This protein binds this small molecule.
Small molecule (SMILES): Nc1ccn([C@@H]2O[C@H](CO[P](=O)(O)O[C@H]3[C@@H](O)[C@H](n4ccc(N)nc4=O)O[C@@H]3CO[P](=O)(O)O[C@H]3[C@@H](O)[C@H](n4ccc(N)nc4=O)O[C@@H]3CO)[C@@H](O)[C@H]2O)c(=O)n1

Binding-site contacts:
Ligand atom O3' contacts residue THR13 of chain 24.D at 4.4 Å.
Ligand atom O2' contacts residue TYR111 of chain 24.D at 4.3 Å.
Ligand atom C4' contacts residue ARG12 of chain 24.D at 3.6 Å.
Ligand atom P contacts residue TYR111 of chain 24.D at 4.5 Å.
Ligand atom C2 contacts residue ARG12 of chain 24.D at 4.5 Å.
Ligand atom O4' contacts residue ARG12 of chain 24.D at 4.0 Å.
Ligand atom O2' contacts residue THR13 of chain 24.D at 3.8 Å.
Ligand atom OP1 contacts residue TYR111 of chain 24.D at 3.6 Å (h-bond).
Ligand atom O5' contacts residue ARG12 of chain 24.D at 4.1 Å.
Ligand atom O3' contacts residue TRP75 of chain 23.C at 3.6 Å.
Ligand atom O5' contacts residue LYS131 of chain 23.C at 3.3 Å.
Ligand atom P contacts residue SER73 of chain 23.C at 4.1 Å.
Ligand atom C5' contacts residue LYS131 of chain 23.C at 4.2 Å.
Ligand atom C1' contacts residue ARG12 of chain 24.D at 3.9 Å.
Ligand atom OP2 contacts residue SER73 of chain 23.C at 4.0 Å.
Ligand atom C5' contacts residue ARG12 of chain 24.D at 4.3 Å.
Ligand atom C4' contacts residue TRP75 of chain 23.C at 4.5 Å (hydrophobic).
Ligand atom OP1 contacts residue SER73 of chain 23.C at 3.2 Å (h-bond).
Ligand atom O2' contacts residue VAL14 of chain 24.D at 4.3 Å.
Ligand atom OP1 contacts residue VAL14 of chain 24.D at 3.4 Å.
Ligand atom O2' contacts residue ARG12 of chain 24.D at 3.6 Å.
Ligand atom O2 contacts residue ARG12 of chain 24.D at 3.6 Å.
Ligand atom O2' contacts residue ASP11 of chain 24.D at 3.5 Å.
Ligand atom OP1 contacts residue TRP75 of chain 23.C at 3.9 Å.
Ligand atom P contacts residue TRP75 of chain 23.C at 4.3 Å.
Ligand atom OP1 contacts residue THR176 of chain 23.C at 3.4 Å (h-bond).
Ligand atom O5' contacts residue TYR111 of chain 24.D at 4.4 Å.

Sequence of chain 23.C:
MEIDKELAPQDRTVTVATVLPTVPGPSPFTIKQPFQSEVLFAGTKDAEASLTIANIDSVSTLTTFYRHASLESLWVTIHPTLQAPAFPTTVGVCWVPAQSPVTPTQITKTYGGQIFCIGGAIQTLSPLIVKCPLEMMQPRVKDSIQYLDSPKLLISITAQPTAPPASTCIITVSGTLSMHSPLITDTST

Sequence of chain 24.D:
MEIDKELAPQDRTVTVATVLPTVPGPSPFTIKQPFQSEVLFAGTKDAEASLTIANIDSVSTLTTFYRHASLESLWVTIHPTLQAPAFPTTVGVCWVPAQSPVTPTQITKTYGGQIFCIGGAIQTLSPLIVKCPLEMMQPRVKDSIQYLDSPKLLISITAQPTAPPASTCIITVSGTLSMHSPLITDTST